Binding-site contacts:
Ligand atom C7 contacts residue ASN63 of chain 1.B at 3.3 Å.
Ligand atom C3 contacts residue ASN63 of chain 1.B at 3.8 Å.
Ligand atom C5 contacts residue GLN76 of chain 1.B at 4.5 Å.
Ligand atom C7 contacts residue ASN74 of chain 1.B at 4.2 Å.
Ligand atom C2 contacts residue ASN63 of chain 1.B at 2.4 Å.
Ligand atom C1 contacts residue ASN63 of chain 1.B at 1.4 Å.
Ligand atom C5 contacts residue ASN63 of chain 1.B at 3.7 Å.
Ligand atom C8 contacts residue ASN63 of chain 1.B at 3.3 Å.
Ligand atom O3 contacts residue HIS13 of chain 1.B at 3.7 Å.
Ligand atom C4 contacts residue ASN63 of chain 1.B at 4.2 Å.
Ligand atom O7 contacts residue ASN74 of chain 1.B at 3.7 Å.
Ligand atom C3 contacts residue HIS13 of chain 1.B at 3.7 Å.
Ligand atom O5 contacts residue ASN63 of chain 1.B at 2.4 Å (h-bond).
Ligand atom O7 contacts residue HIS13 of chain 1.B at 3.9 Å.
Ligand atom N2 contacts residue ASN63 of chain 1.B at 2.9 Å (h-bond).
Ligand atom O7 contacts residue ASN63 of chain 1.B at 4.2 Å.
Ligand atom O4 contacts residue HIS13 of chain 1.B at 3.8 Å.
Ligand atom C1 contacts residue GLN76 of chain 1.B at 3.9 Å.
Ligand atom O5 contacts residue GLN76 of chain 1.B at 4.4 Å.

Sequence of chain 1.B:
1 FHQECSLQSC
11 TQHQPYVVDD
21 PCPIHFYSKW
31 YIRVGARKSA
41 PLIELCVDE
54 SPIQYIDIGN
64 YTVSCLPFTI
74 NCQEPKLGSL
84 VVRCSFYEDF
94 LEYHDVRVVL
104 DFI

The protein below binds the small molecule below.
Small molecule (SMILES): CC(=O)N[C@@H]1[C@@H](O)[C@H](O)[C@@H](CO)O[C@H]1O